The protein below binds the small molecule below.
Small molecule (SMILES): CC(=O)N[C@@H]1[C@@H](O)[C@H](O)[C@@H](CO)O[C@H]1O

Sequence of chain 1.B:
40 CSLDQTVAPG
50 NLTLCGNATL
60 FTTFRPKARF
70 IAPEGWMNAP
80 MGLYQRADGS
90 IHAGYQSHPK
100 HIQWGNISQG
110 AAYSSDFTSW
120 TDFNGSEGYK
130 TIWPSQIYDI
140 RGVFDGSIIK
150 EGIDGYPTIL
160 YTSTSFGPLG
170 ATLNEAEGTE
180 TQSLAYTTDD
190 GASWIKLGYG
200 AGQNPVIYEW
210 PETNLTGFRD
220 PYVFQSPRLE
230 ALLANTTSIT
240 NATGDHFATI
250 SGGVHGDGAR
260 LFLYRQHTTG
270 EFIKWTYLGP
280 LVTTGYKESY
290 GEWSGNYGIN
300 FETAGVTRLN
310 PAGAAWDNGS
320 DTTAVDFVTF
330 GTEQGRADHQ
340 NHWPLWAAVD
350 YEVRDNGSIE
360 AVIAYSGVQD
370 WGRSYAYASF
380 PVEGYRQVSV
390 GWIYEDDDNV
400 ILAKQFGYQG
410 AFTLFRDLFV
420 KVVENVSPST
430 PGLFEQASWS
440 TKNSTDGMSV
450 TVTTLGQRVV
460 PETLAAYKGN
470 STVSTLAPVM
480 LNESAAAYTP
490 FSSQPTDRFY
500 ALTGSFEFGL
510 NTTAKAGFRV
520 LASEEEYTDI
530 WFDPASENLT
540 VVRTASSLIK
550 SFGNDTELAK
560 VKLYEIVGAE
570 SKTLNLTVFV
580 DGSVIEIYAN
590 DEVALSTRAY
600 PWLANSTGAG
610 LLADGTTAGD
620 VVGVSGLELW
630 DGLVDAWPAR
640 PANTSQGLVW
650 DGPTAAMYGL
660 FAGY

Binding-site contacts:
Ligand atom C8 contacts residue THR543 of chain 1.B at 3.6 Å.
Ligand atom C3 contacts residue ASN553 of chain 1.B at 3.9 Å.
Ligand atom O7 contacts residue THR543 of chain 1.B at 3.6 Å.
Ligand atom C4 contacts residue ASN553 of chain 1.B at 4.2 Å.
Ligand atom O7 contacts residue ASN553 of chain 1.B at 3.6 Å.
Ligand atom O5 contacts residue ASN553 of chain 1.B at 2.3 Å (h-bond).
Ligand atom N2 contacts residue ASN553 of chain 1.B at 3.1 Å (h-bond).
Ligand atom O6 contacts residue LYS549 of chain 1.B at 4.2 Å.
Ligand atom C7 contacts residue THR543 of chain 1.B at 4.2 Å.
Ligand atom C2 contacts residue ASN553 of chain 1.B at 2.5 Å.
Ligand atom C5 contacts residue ASN553 of chain 1.B at 3.6 Å.
Ligand atom C7 contacts residue ASN553 of chain 1.B at 3.6 Å.
Ligand atom C1 contacts residue ASN553 of chain 1.B at 1.4 Å.